Binding-site contacts:
Ligand atom N5 contacts residue LEU231 of chain 2.A at 2.8 Å (h-bond).
Ligand atom C4 contacts residue ASP102 of chain 2.A at 3.6 Å.
Ligand atom C1 contacts residue CYS158 of chain 2.A at 3.6 Å (hydrophobic).
Ligand atom N6 contacts residue ALA232 of chain 2.A at 2.8 Å (h-bond).
Ligand atom C5 contacts residue CYS158 of chain 2.A at 3.4 Å (hydrophobic).
Ligand atom C11 contacts residue ASP280 of chain 2.A at 3.4 Å.
Ligand atom O1 contacts residue GLY229 of chain 2.A at 3.3 Å.
Ligand atom N7 contacts residue TYR106 of chain 2.A at 3.6 Å.
Ligand atom C9 contacts residue ASP102 of chain 2.A at 3.2 Å.
Ligand atom C17 contacts residue VAL282 of chain 2.A at 3.4 Å (hydrophobic).
Ligand atom C13 contacts residue GLY261 of chain 2.A at 3.5 Å.
Ligand atom C7 contacts residue TYR106 of chain 2.A at 3.3 Å (hydrophobic).
Ligand atom C16 contacts residue VAL282 of chain 2.A at 3.3 Å (hydrophobic).
Ligand atom C12 contacts residue GLY261 of chain 2.A at 3.6 Å.
Ligand atom C10 contacts residue ASP102 of chain 2.A at 3.6 Å.
Ligand atom N2 contacts residue ASP102 of chain 2.A at 2.9 Å (salt-bridge).
Ligand atom N3 contacts residue ASP102 of chain 2.A at 2.7 Å (salt-bridge).
Ligand atom O1 contacts residue ASP156 of chain 2.A at 3.5 Å (salt-bridge).
Ligand atom N3 contacts residue ILE201 of chain 2.A at 3.5 Å.
Ligand atom N5 contacts residue MET260 of chain 2.A at 3.5 Å (h-bond).
Ligand atom O1 contacts residue GLN203 of chain 2.A at 3.0 Å (h-bond).
Ligand atom C10 contacts residue ASP280 of chain 2.A at 3.5 Å.
Ligand atom C11 contacts residue ASP102 of chain 2.A at 3.7 Å.
Ligand atom C8 contacts residue TYR106 of chain 2.A at 3.4 Å (hydrophobic).
Ligand atom N2 contacts residue MET260 of chain 2.A at 3.4 Å.
Ligand atom C12 contacts residue TYR106 of chain 2.A at 3.6 Å (hydrophobic).
Ligand atom C4 contacts residue MET260 of chain 2.A at 3.6 Å (hydrophobic).
Ligand atom C4 contacts residue ASP156 of chain 2.A at 3.6 Å.
Ligand atom O1 contacts residue CYS158 of chain 2.A at 3.4 Å.
Ligand atom C1 contacts residue ASP156 of chain 2.A at 3.6 Å.
Ligand atom O1 contacts residue GLY230 of chain 2.A at 2.8 Å (h-bond).
Ligand atom N6 contacts residue GLY261 of chain 2.A at 3.6 Å (h-bond).
Ligand atom C6 contacts residue TYR106 of chain 2.A at 3.5 Å (hydrophobic).
Ligand atom N4 contacts residue ASP280 of chain 2.A at 2.7 Å (salt-bridge).
Ligand atom N3 contacts residue ASP156 of chain 2.A at 2.9 Å (salt-bridge).
Ligand atom C13 contacts residue ALA232 of chain 2.A at 3.6 Å (hydrophobic).
Ligand atom C3 contacts residue TYR106 of chain 2.A at 3.5 Å (hydrophobic).
Ligand atom N1 contacts residue ASP156 of chain 2.A at 2.7 Å (salt-bridge).
Ligand atom N2 contacts residue TYR106 of chain 2.A at 3.5 Å.
Ligand atom N7 contacts residue GLY261 of chain 2.A at 3.4 Å.

Sequence of chain 2.A:
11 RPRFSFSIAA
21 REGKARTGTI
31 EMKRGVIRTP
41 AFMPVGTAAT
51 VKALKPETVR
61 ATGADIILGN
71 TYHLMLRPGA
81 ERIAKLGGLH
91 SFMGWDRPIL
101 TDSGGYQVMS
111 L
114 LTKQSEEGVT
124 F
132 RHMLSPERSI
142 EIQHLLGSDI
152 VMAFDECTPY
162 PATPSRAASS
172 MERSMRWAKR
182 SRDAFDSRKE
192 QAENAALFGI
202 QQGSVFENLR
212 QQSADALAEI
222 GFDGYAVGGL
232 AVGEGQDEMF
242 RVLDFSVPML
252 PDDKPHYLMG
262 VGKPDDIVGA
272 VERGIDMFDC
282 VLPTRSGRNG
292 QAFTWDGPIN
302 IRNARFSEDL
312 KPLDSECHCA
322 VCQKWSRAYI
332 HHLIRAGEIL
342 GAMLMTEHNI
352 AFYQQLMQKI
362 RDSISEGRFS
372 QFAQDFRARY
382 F

The small molecule below binds the protein below.
Small molecule (SMILES): CNc1nc2c(CCNCC34CC5CC(CC(C5)C3)C4)c3nc(N)[nH]c(=O)c3cc2[nH]1